Binding-site contacts:
Ligand atom C5 contacts residue ASN469 of chain 1.G at 3.5 Å.
Ligand atom O7 contacts residue THR102 of chain 1.E at 4.5 Å.
Ligand atom C4 contacts residue ASN469 of chain 1.G at 4.3 Å.
Ligand atom C7 contacts residue ASN469 of chain 1.G at 4.2 Å.
Ligand atom C2 contacts residue ASN469 of chain 1.G at 3.0 Å.
Ligand atom O7 contacts residue ASP467 of chain 1.G at 2.4 Å (salt-bridge).
Ligand atom O5 contacts residue PRO103 of chain 1.E at 3.8 Å.
Ligand atom C8 contacts residue ASP467 of chain 1.G at 4.1 Å.
Ligand atom C6 contacts residue PRO103 of chain 1.E at 4.2 Å (hydrophobic).
Ligand atom C7 contacts residue ASP467 of chain 1.G at 3.4 Å.
Ligand atom N2 contacts residue ASN469 of chain 1.G at 3.5 Å (h-bond).
Ligand atom N2 contacts residue ASP467 of chain 1.G at 4.3 Å.
Ligand atom O6 contacts residue PRO103 of chain 1.E at 4.1 Å.
Ligand atom O5 contacts residue ASN469 of chain 1.G at 2.2 Å (h-bond).
Ligand atom C3 contacts residue ASN469 of chain 1.G at 4.1 Å.
Ligand atom O7 contacts residue ASN469 of chain 1.G at 4.5 Å.
Ligand atom O6 contacts residue ASN106 of chain 1.E at 4.3 Å.
Ligand atom C6 contacts residue ASN469 of chain 1.G at 4.5 Å.
Ligand atom C1 contacts residue ASN469 of chain 1.G at 1.6 Å.

Sequence of chain 1.G:
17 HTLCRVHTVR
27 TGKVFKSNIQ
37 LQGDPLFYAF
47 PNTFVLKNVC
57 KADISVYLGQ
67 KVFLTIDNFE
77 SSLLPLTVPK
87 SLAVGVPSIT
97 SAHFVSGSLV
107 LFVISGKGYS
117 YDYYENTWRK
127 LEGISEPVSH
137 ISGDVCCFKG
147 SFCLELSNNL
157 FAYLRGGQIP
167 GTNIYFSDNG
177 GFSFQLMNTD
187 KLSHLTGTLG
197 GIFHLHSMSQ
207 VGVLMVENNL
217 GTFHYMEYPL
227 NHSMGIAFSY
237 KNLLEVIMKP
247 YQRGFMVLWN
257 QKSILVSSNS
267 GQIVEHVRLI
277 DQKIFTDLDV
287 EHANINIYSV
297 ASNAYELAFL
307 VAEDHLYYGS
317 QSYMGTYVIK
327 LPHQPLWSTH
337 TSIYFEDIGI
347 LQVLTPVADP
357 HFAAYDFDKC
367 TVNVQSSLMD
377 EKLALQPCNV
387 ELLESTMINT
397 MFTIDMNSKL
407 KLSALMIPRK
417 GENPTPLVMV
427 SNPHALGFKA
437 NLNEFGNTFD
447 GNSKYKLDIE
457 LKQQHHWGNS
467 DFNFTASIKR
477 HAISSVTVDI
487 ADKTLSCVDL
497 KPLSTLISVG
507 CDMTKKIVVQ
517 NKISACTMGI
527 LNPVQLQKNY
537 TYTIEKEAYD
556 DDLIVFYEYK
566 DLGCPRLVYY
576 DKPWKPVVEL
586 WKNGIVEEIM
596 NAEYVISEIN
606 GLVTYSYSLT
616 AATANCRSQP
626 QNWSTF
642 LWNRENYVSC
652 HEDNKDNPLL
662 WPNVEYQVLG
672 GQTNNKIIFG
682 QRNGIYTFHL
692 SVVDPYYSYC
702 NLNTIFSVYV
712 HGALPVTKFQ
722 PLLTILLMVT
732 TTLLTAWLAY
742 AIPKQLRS

A small-molecule ligand and the protein it binds are described below.
Small molecule (SMILES): CC(=O)N[C@@H]1[C@@H](O)[C@H](O)[C@@H](CO)O[C@H]1O

Sequence of chain 1.E:
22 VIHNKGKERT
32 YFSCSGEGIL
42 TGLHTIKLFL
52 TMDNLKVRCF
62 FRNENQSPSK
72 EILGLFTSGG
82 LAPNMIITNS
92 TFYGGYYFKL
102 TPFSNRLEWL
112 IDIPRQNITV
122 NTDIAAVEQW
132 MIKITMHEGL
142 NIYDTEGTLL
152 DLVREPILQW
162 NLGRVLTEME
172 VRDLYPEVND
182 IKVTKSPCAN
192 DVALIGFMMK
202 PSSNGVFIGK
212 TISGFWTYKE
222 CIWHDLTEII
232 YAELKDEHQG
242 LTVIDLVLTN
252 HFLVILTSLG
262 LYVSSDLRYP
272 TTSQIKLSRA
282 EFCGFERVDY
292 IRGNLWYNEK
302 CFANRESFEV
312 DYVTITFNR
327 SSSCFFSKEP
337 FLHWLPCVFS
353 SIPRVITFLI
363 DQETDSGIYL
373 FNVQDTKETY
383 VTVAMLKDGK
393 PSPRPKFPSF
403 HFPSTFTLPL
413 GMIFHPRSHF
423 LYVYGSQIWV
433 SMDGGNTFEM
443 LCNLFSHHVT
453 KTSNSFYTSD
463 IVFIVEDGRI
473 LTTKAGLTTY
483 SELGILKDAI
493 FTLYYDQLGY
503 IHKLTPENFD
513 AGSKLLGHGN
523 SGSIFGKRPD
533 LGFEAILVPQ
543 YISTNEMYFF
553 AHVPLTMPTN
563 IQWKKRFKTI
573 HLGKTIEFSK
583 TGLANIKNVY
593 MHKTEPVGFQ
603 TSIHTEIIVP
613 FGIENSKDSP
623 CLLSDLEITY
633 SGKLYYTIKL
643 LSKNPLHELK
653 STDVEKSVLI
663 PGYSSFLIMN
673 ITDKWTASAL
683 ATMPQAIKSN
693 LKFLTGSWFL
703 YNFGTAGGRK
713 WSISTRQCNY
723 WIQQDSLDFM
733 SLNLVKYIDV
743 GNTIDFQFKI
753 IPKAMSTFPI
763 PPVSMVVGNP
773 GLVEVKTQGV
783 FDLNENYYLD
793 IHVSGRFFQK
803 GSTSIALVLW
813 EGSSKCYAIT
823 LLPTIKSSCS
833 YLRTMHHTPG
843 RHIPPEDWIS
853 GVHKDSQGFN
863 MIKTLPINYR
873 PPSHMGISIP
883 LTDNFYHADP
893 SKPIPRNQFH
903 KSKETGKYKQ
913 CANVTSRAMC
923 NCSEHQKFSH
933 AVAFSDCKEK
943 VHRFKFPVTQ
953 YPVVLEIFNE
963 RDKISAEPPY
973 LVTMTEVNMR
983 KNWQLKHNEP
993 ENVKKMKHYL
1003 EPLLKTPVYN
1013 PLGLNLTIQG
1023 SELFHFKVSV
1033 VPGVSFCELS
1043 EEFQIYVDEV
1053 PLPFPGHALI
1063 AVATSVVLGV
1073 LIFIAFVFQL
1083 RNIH